Binding-site contacts:
Ligand atom N11 contacts residue NAP1 of chain 1.I at 3.9 Å.
Ligand atom C1 contacts residue NAP1 of chain 1.I at 3.2 Å.
Ligand atom C8 contacts residue NAP1 of chain 1.I at 3.3 Å.
Ligand atom N13 contacts residue PHE117 of chain 1.C at 3.6 Å.
Ligand atom C8 contacts residue PHE117 of chain 1.C at 3.5 Å (hydrophobic).
Ligand atom O12 contacts residue ARG34 of chain 1.C at 3.1 Å (salt-bridge).
Ligand atom C4 contacts residue PHE117 of chain 1.C at 3.5 Å (hydrophobic).
Ligand atom N13 contacts residue NAP1 of chain 1.I at 3.0 Å (h-bond).
Ligand atom C5 contacts residue NAP1 of chain 1.I at 3.7 Å.
Ligand atom C8 contacts residue TYR194 of chain 1.C at 3.8 Å (hydrophobic).
Ligand atom C3 contacts residue NAP1 of chain 1.I at 3.3 Å.
Ligand atom C10 contacts residue NAP1 of chain 1.I at 3.7 Å.
Ligand atom C1 contacts residue SER115 of chain 1.C at 3.9 Å.
Ligand atom BR15 contacts residue NAP1 of chain 1.I at 3.6 Å.
Ligand atom C5 contacts residue PHE117 of chain 1.C at 3.5 Å (hydrophobic).
Ligand atom N11 contacts residue LEU228 of chain 1.C at 3.8 Å.
Ligand atom N9 contacts residue NAP1 of chain 1.I at 3.6 Å.
Ligand atom C10 contacts residue PHE117 of chain 1.C at 3.9 Å (hydrophobic).
Ligand atom BR15 contacts residue ASP181 of chain 1.C at 3.6 Å.
Ligand atom N6 contacts residue PHE117 of chain 1.C at 3.5 Å.
Ligand atom C5 contacts residue TYR194 of chain 1.C at 3.6 Å (hydrophobic).
Ligand atom N11 contacts residue VAL226 of chain 1.C at 3.8 Å.
Ligand atom N2 contacts residue NAP1 of chain 1.I at 2.6 Å (h-bond).
Ligand atom N13 contacts residue SER115 of chain 1.C at 3.0 Å (h-bond).
Ligand atom O12 contacts residue PRO230 of chain 1.C at 3.6 Å.
Ligand atom C7 contacts residue PHE117 of chain 1.C at 3.6 Å (hydrophobic).
Ligand atom N6 contacts residue NAP1 of chain 1.I at 3.0 Å (h-bond).
Ligand atom N11 contacts residue LEU229 of chain 1.C at 3.8 Å.
Ligand atom N2 contacts residue PHE117 of chain 1.C at 3.8 Å.
Ligand atom N9 contacts residue PHE117 of chain 1.C at 3.5 Å.
Ligand atom N9 contacts residue TYR194 of chain 1.C at 2.8 Å (h-bond).
Ligand atom C10 contacts residue PRO230 of chain 1.C at 3.9 Å (hydrophobic).
Ligand atom C3 contacts residue PHE117 of chain 1.C at 3.6 Å (hydrophobic).
Ligand atom C7 contacts residue NAP1 of chain 1.I at 3.6 Å.
Ligand atom C4 contacts residue NAP1 of chain 1.I at 3.6 Å.
Ligand atom O12 contacts residue NAP1 of chain 1.I at 3.3 Å (h-bond).
Ligand atom N11 contacts residue PRO230 of chain 1.C at 3.2 Å.
Ligand atom N6 contacts residue TYR194 of chain 1.C at 3.9 Å.
Ligand atom N6 contacts residue SER115 of chain 1.C at 3.9 Å.
Ligand atom C1 contacts residue PHE117 of chain 1.C at 3.4 Å (hydrophobic).

A protein and the small-molecule ligand that binds it are described below.
Small molecule (SMILES): N#Cc1c(Br)[nH]c2nc(N)[nH]c(=O)c12

Sequence of chain 1.C:
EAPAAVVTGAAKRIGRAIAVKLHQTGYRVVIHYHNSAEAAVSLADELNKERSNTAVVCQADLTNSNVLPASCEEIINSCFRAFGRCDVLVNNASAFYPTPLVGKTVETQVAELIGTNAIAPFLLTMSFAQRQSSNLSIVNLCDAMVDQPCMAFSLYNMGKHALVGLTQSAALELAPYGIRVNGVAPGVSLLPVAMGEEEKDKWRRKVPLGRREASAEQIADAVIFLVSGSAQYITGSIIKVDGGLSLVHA